A small-molecule ligand and the protein it binds are described below.
Small molecule (SMILES): CC(=O)N[C@@H]1[C@@H](O)[C@H](O)[C@@H](CO)O[C@H]1O

Binding-site contacts:
Ligand atom C3 contacts residue ASN65 of chain 1.A at 3.8 Å.
Ligand atom C8 contacts residue ASN65 of chain 1.A at 4.5 Å.
Ligand atom C2 contacts residue ASN65 of chain 1.A at 2.5 Å.
Ligand atom N2 contacts residue ASN65 of chain 1.A at 2.9 Å (h-bond).
Ligand atom C5 contacts residue HIS68 of chain 1.A at 4.4 Å.
Ligand atom C4 contacts residue ASN65 of chain 1.A at 4.2 Å.
Ligand atom O7 contacts residue ASN65 of chain 1.A at 4.1 Å.
Ligand atom N2 contacts residue LYS66 of chain 1.A at 4.4 Å.
Ligand atom C7 contacts residue ASN65 of chain 1.A at 3.7 Å.
Ligand atom C5 contacts residue ASN65 of chain 1.A at 3.7 Å.
Ligand atom O5 contacts residue ASN65 of chain 1.A at 2.4 Å (h-bond).
Ligand atom C8 contacts residue LYS66 of chain 1.A at 4.0 Å.
Ligand atom C1 contacts residue ASN65 of chain 1.A at 1.4 Å.
Ligand atom C1 contacts residue HIS68 of chain 1.A at 4.3 Å.
Ligand atom O6 contacts residue ASN63 of chain 1.A at 4.0 Å.

Sequence of chain 1.A:
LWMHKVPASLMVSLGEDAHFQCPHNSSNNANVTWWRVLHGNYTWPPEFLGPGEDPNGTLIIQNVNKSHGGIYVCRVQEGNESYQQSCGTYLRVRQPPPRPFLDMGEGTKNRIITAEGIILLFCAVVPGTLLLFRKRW